Binding-site contacts:
Ligand atom C15 contacts residue HIS64 of chain 1.B at 3.6 Å.
Ligand atom C63 contacts residue VAL38 of chain 1.A at 3.2 Å (hydrophobic).
Ligand atom F31 contacts residue TYR61 of chain 1.B at 2.8 Å.
Ligand atom C67 contacts residue ASN94 of chain 1.A at 3.4 Å.
Ligand atom N56 contacts residue ASN94 of chain 1.A at 3.3 Å (h-bond).
Ligand atom O27 contacts residue TYR61 of chain 1.B at 3.5 Å.
Ligand atom N9 contacts residue HIS59 of chain 1.B at 2.9 Å (h-bond).
Ligand atom C30 contacts residue TYR61 of chain 1.B at 3.5 Å (hydrophobic).
Ligand atom O27 contacts residue HIS64 of chain 1.B at 3.4 Å.
Ligand atom C14 contacts residue HIS64 of chain 1.B at 3.4 Å.
Ligand atom O65 contacts residue TYR51 of chain 1.A at 2.9 Å (h-bond).
Ligand atom C54 contacts residue ILE100 of chain 1.A at 3.5 Å (hydrophobic).
Ligand atom O65 contacts residue ASN94 of chain 1.A at 3.6 Å (h-bond).
Ligand atom C62 contacts residue PHE39 of chain 1.A at 3.4 Å (hydrophobic).
Ligand atom C13 contacts residue TRP66 of chain 1.B at 3.5 Å (hydrophobic).
Ligand atom BR1 contacts residue LEU86 of chain 1.A at 3.1 Å.
Ligand atom O19 contacts residue TYR61 of chain 1.B at 3.5 Å.
Ligand atom O17 contacts residue HIS64 of chain 1.B at 2.7 Å (h-bond).
Ligand atom C60 contacts residue TYR51 of chain 1.A at 3.5 Å (hydrophobic).
Ligand atom O17 contacts residue SER60 of chain 1.B at 2.7 Å (h-bond).
Ligand atom BR1 contacts residue TYR51 of chain 1.A at 3.4 Å.
Ligand atom O12 contacts residue TYR47 of chain 1.B at 2.8 Å (h-bond).
Ligand atom C64 contacts residue ASN94 of chain 1.A at 3.3 Å.
Ligand atom C63 contacts residue GLN41 of chain 1.A at 3.5 Å.
Ligand atom C57 contacts residue TYR51 of chain 1.A at 3.4 Å (hydrophobic).
Ligand atom C40 contacts residue TYR47 of chain 1.B at 3.6 Å (hydrophobic).
Ligand atom C61 contacts residue VAL59 of chain 1.A at 3.5 Å (hydrophobic).
Ligand atom C23 contacts residue TYR47 of chain 1.B at 3.5 Å (hydrophobic).
Ligand atom C51 contacts residue VAL38 of chain 1.A at 3.4 Å (hydrophobic).
Ligand atom C6 contacts residue ILE58 of chain 1.B at 3.5 Å (hydrophobic).
Ligand atom C58 contacts residue TYR51 of chain 1.A at 3.6 Å (hydrophobic).
Ligand atom C38 contacts residue GLU47 of chain 1.A at 3.5 Å.
Ligand atom C26 contacts residue TYR61 of chain 1.B at 3.5 Å (hydrophobic).
Ligand atom C15 contacts residue TRP37 of chain 1.B at 3.5 Å (hydrophobic).
Ligand atom O65 contacts residue ALA90 of chain 1.A at 3.3 Å.
Ligand atom C1 contacts residue HIS59 of chain 1.B at 3.5 Å.
Ligand atom C11 contacts residue HIS59 of chain 1.B at 3.4 Å.
Ligand atom C51 contacts residue GLN41 of chain 1.A at 3.4 Å.
Ligand atom C34 contacts residue PRO48 of chain 1.B at 3.1 Å (hydrophobic).
Ligand atom N33 contacts residue ARG56 of chain 1.B at 3.4 Å (salt-bridge).

Sequence of chain 1.A:
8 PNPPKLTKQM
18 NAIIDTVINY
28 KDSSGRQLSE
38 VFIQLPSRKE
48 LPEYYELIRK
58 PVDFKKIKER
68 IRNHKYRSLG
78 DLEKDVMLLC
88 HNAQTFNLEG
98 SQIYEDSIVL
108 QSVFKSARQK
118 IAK

A small-molecule ligand and the protein it binds are described below.
Small molecule (SMILES): Cc1ncsc1-c1ccc(CNC(=O)[C@@H]2C[C@@H](O)CN2C(=O)[C@@H](NC(=O)C2(F)CC2)C(C)(C)C)c(OCCCN2CCC(c3ccc4c(c3)n(C3CCCC3)c3nc(=O)c5c(Br)cccc5n43)CC2)c1

Sequence of chain 1.B:
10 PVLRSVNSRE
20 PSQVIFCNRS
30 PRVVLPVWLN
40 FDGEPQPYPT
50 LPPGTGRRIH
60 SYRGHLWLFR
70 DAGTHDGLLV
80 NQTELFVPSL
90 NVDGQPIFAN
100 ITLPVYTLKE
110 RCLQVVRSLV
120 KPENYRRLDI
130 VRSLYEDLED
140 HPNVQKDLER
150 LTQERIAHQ